Binding-site contacts:
Ligand atom C1 contacts residue ASN61 of chain 1.C at 1.4 Å.
Ligand atom O5 contacts residue ASN61 of chain 1.C at 2.4 Å (h-bond).
Ligand atom C4 contacts residue ASN61 of chain 1.C at 4.2 Å.
Ligand atom C5 contacts residue ASN61 of chain 1.C at 3.7 Å.
Ligand atom O6 contacts residue ASN61 of chain 1.C at 3.6 Å (h-bond).
Ligand atom O7 contacts residue TYR28 of chain 1.C at 4.0 Å.
Ligand atom C7 contacts residue ASN61 of chain 1.C at 3.6 Å.
Ligand atom C6 contacts residue ASN61 of chain 1.C at 4.3 Å.
Ligand atom O7 contacts residue ASN61 of chain 1.C at 4.0 Å.
Ligand atom N2 contacts residue ASN61 of chain 1.C at 2.8 Å (h-bond).
Ligand atom C3 contacts residue ASN61 of chain 1.C at 3.8 Å.
Ligand atom C2 contacts residue ASN61 of chain 1.C at 2.5 Å.

Sequence of chain 1.C:
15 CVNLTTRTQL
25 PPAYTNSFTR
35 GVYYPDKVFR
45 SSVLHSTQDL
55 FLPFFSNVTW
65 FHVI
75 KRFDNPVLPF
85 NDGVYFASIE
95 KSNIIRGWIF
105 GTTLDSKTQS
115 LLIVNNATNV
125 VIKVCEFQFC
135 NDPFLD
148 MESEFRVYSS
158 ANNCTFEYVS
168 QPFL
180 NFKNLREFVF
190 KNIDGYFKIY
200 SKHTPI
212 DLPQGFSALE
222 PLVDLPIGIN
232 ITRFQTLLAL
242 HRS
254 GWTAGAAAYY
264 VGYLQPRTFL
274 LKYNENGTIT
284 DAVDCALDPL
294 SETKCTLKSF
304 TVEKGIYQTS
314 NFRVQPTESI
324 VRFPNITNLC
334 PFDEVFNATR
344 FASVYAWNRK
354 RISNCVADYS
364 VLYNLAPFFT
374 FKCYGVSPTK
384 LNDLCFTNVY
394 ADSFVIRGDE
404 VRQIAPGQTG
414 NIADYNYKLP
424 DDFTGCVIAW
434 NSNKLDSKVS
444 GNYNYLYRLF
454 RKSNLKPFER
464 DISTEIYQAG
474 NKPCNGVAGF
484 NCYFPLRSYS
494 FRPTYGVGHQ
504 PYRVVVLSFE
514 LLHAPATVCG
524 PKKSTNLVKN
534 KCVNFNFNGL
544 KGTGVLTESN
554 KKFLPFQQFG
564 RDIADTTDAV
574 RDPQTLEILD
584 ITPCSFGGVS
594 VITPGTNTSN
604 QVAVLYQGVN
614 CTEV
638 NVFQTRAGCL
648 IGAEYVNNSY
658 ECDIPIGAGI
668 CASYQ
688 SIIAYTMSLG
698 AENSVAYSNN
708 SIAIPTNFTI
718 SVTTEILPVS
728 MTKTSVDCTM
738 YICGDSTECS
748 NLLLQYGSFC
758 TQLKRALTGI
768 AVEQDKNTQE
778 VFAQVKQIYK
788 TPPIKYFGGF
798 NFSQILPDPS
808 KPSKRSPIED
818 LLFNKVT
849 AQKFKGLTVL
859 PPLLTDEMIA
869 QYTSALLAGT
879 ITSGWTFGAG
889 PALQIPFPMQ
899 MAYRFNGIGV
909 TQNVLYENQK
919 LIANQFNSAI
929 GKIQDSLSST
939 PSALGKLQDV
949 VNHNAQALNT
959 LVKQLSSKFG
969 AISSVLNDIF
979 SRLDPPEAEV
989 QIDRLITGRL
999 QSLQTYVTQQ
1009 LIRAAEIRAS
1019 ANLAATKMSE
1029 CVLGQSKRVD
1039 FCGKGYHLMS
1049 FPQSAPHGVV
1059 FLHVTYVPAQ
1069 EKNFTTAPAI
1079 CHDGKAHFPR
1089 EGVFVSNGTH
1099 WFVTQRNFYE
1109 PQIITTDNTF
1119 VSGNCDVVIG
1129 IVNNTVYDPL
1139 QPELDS

This small molecule binds to this protein.
Small molecule (SMILES): CC(=O)N[C@@H]1[C@@H](O)[C@H](O)[C@@H](CO)O[C@H]1O